Sequence of chain 1.A:
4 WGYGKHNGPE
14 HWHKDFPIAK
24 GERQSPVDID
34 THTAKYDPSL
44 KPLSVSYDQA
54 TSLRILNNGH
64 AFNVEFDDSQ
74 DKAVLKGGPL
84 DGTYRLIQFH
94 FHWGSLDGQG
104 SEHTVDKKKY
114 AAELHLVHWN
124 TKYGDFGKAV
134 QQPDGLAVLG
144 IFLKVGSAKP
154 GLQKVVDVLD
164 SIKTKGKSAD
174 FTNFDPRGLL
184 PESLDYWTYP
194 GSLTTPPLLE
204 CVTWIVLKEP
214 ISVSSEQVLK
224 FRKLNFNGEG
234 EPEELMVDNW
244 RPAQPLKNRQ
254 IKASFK

Binding-site contacts:
Ligand atom S contacts residue HIS93 of chain 1.A at 3.8 Å.
Ligand atom N3S contacts residue HIS95 of chain 1.A at 4.1 Å.
Ligand atom C6 contacts residue LEU196 of chain 1.A at 3.7 Å (hydrophobic).
Ligand atom C2 contacts residue GLN91 of chain 1.A at 4.0 Å.
Ligand atom S contacts residue ZN1 of chain 1.C at 3.5 Å.
Ligand atom C6' contacts residue PRO200 of chain 1.A at 3.5 Å (hydrophobic).
Ligand atom C2 contacts residue VAL120 of chain 1.A at 4.0 Å (hydrophobic).
Ligand atom C4 contacts residue HIS93 of chain 1.A at 4.0 Å.
Ligand atom C7 contacts residue PHE129 of chain 1.A at 3.8 Å (hydrophobic).
Ligand atom C6 contacts residue THR198 of chain 1.A at 3.5 Å.
Ligand atom S contacts residue THR197 of chain 1.A at 4.1 Å.
Ligand atom N3S contacts residue THR197 of chain 1.A at 3.1 Å (h-bond).
Ligand atom C4' contacts residue VAL133 of chain 1.A at 3.9 Å (hydrophobic).
Ligand atom O7 contacts residue PHE129 of chain 1.A at 2.9 Å.
Ligand atom N3S contacts residue HIS118 of chain 1.A at 3.7 Å.
Ligand atom O1S contacts residue SER195 of chain 1.A at 3.9 Å.
Ligand atom C1 contacts residue LEU196 of chain 1.A at 3.8 Å (hydrophobic).
Ligand atom C3 contacts residue LEU196 of chain 1.A at 3.6 Å (hydrophobic).
Ligand atom C2 contacts residue PHE129 of chain 1.A at 4.1 Å (hydrophobic).
Ligand atom O2S contacts residue ZN1 of chain 1.C at 3.6 Å.
Ligand atom C6' contacts residue LEU202 of chain 1.A at 3.9 Å (hydrophobic).
Ligand atom O2S contacts residue VAL120 of chain 1.A at 3.4 Å.
Ligand atom C5 contacts residue LEU196 of chain 1.A at 3.6 Å (hydrophobic).
Ligand atom C5 contacts residue THR198 of chain 1.A at 3.3 Å.
Ligand atom N contacts residue LEU196 of chain 1.A at 4.2 Å.
Ligand atom O2S contacts residue HIS93 of chain 1.A at 3.3 Å.
Ligand atom O1S contacts residue LEU196 of chain 1.A at 3.3 Å.
Ligand atom O1S contacts residue THR197 of chain 1.A at 3.5 Å (h-bond).
Ligand atom C4 contacts residue LEU196 of chain 1.A at 3.5 Å (hydrophobic).
Ligand atom O2S contacts residue VAL141 of chain 1.A at 3.5 Å.
Ligand atom S7' contacts residue PRO200 of chain 1.A at 3.7 Å.
Ligand atom C2 contacts residue LEU196 of chain 1.A at 3.7 Å (hydrophobic).
Ligand atom C2' contacts residue PRO200 of chain 1.A at 3.6 Å (hydrophobic).
Ligand atom O1S contacts residue TRP207 of chain 1.A at 3.5 Å.
Ligand atom N3S contacts residue ZN1 of chain 1.C at 2.5 Å.
Ligand atom C3 contacts residue VAL120 of chain 1.A at 3.5 Å (hydrophobic).
Ligand atom O2S contacts residue HIS118 of chain 1.A at 3.7 Å.
Ligand atom C3' contacts residue PHE129 of chain 1.A at 4.1 Å (hydrophobic).
Ligand atom C3 contacts residue HIS93 of chain 1.A at 4.0 Å.
Ligand atom N3S contacts residue HIS93 of chain 1.A at 3.3 Å (h-bond).

A protein and the small-molecule ligand that binds it are described below.
Small molecule (SMILES): NS(=O)(=O)c1ccc(C(=O)NCCCCNCS)cc1